The small molecule below binds the protein below.
Small molecule (SMILES): CC(=O)N[C@H]1[C@H](O[C@H]2[C@H](O)[C@@H](NC(C)=O)CO[C@@H]2CO)O[C@H](CO)[C@@H](O)[C@@H]1O

Binding-site contacts:
Ligand atom C4 contacts residue ASN23 of chain 3.A at 4.2 Å.
Ligand atom C7 contacts residue ASN23 of chain 3.A at 3.2 Å.
Ligand atom O5 contacts residue ASN23 of chain 3.A at 2.3 Å (h-bond).
Ligand atom C1 contacts residue THR15 of chain 3.A at 4.4 Å.
Ligand atom C1 contacts residue ASN23 of chain 3.A at 1.4 Å.
Ligand atom C3 contacts residue ASN23 of chain 3.A at 3.8 Å.
Ligand atom C6 contacts residue THR25 of chain 3.A at 3.6 Å.
Ligand atom C8 contacts residue ASN23 of chain 3.A at 4.2 Å.
Ligand atom C2 contacts residue ASN23 of chain 3.A at 2.5 Å.
Ligand atom N2 contacts residue ASN23 of chain 3.A at 3.0 Å (h-bond).
Ligand atom C5 contacts residue THR25 of chain 3.A at 4.5 Å.
Ligand atom O5 contacts residue THR15 of chain 3.A at 4.2 Å.
Ligand atom O7 contacts residue ASN23 of chain 3.A at 3.0 Å (h-bond).
Ligand atom O5 contacts residue THR25 of chain 3.A at 4.4 Å.
Ligand atom C5 contacts residue ASN23 of chain 3.A at 3.6 Å.
Ligand atom O6 contacts residue THR25 of chain 3.A at 4.3 Å.
Ligand atom C8 contacts residue THR13 of chain 3.A at 3.5 Å.
Ligand atom C5 contacts residue THR15 of chain 3.A at 4.4 Å.

Sequence of chain 3.A:
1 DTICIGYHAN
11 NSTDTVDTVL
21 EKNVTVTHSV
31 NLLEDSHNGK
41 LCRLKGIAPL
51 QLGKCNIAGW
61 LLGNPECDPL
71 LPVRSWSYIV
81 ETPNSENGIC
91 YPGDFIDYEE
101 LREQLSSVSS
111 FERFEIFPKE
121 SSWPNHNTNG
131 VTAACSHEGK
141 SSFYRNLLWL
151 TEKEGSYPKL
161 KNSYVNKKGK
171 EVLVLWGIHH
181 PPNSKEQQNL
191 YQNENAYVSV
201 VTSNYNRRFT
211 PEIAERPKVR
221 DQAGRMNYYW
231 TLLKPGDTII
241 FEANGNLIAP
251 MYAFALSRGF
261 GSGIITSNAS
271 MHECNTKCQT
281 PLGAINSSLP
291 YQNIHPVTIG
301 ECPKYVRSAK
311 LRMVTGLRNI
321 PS